Binding-site contacts:
Ligand atom O19 contacts residue LEU119 of chain 1.A at 3.7 Å.
Ligand atom C9 contacts residue LEU119 of chain 1.A at 4.0 Å (hydrophobic).
Ligand atom O19 contacts residue VAL246 of chain 1.A at 3.6 Å.
Ligand atom C32 contacts residue PRO243 of chain 1.A at 4.0 Å (hydrophobic).
Ligand atom O19 contacts residue PRO243 of chain 1.A at 3.6 Å.
Ligand atom C24 contacts residue LEU119 of chain 1.A at 3.6 Å (hydrophobic).
Ligand atom C14 contacts residue LEU119 of chain 1.A at 3.9 Å (hydrophobic).
Ligand atom C26 contacts residue LEU118 of chain 1.A at 4.0 Å (hydrophobic).
Ligand atom C17 contacts residue LEU119 of chain 1.A at 4.0 Å (hydrophobic).
Ligand atom C12 contacts residue LEU119 of chain 1.A at 3.9 Å (hydrophobic).
Ligand atom C32 contacts residue LEU118 of chain 1.A at 3.9 Å (hydrophobic).
Ligand atom C26 contacts residue ALA122 of chain 1.A at 4.2 Å (hydrophobic).
Ligand atom C26 contacts residue VAL246 of chain 1.A at 3.8 Å (hydrophobic).
Ligand atom C23 contacts residue ALA115 of chain 1.A at 3.9 Å (hydrophobic).
Ligand atom C24 contacts residue LEU118 of chain 1.A at 4.1 Å (hydrophobic).
Ligand atom C23 contacts residue VAL246 of chain 1.A at 4.2 Å (hydrophobic).
Ligand atom C26 contacts residue LEU207 of chain 1.A at 4.1 Å (hydrophobic).
Ligand atom C20 contacts residue PRO243 of chain 1.A at 3.7 Å (hydrophobic).
Ligand atom C10 contacts residue LEU119 of chain 1.A at 4.0 Å (hydrophobic).
Ligand atom C20 contacts residue LEU119 of chain 1.A at 4.1 Å (hydrophobic).
Ligand atom C28 contacts residue ILE210 of chain 1.A at 3.9 Å (hydrophobic).
Ligand atom C26 contacts residue LEU119 of chain 1.A at 4.2 Å (hydrophobic).
Ligand atom C14 contacts residue PRO243 of chain 1.A at 3.7 Å (hydrophobic).
Ligand atom C23 contacts residue LEU119 of chain 1.A at 4.0 Å (hydrophobic).
Ligand atom C30 contacts residue ALA211 of chain 1.A at 3.6 Å (hydrophobic).
Ligand atom O19 contacts residue ALA115 of chain 1.A at 4.1 Å.
Ligand atom C15 contacts residue LEU119 of chain 1.A at 3.9 Å (hydrophobic).
Ligand atom C12 contacts residue MET274 of chain 1.A at 4.0 Å (hydrophobic).
Ligand atom C15 contacts residue ALA115 of chain 1.A at 3.9 Å (hydrophobic).
Ligand atom C28 contacts residue VAL246 of chain 1.A at 3.9 Å (hydrophobic).
Ligand atom C28 contacts residue LEU207 of chain 1.A at 4.2 Å (hydrophobic).
Ligand atom C24 contacts residue VAL246 of chain 1.A at 3.8 Å (hydrophobic).
Ligand atom C23 contacts residue PRO243 of chain 1.A at 4.0 Å (hydrophobic).
Ligand atom C28 contacts residue ALA211 of chain 1.A at 4.1 Å (hydrophobic).
Ligand atom C10 contacts residue MET274 of chain 1.A at 4.2 Å (hydrophobic).
Ligand atom C20 contacts residue ALA115 of chain 1.A at 3.3 Å (hydrophobic).
Ligand atom C12 contacts residue VAL246 of chain 1.A at 4.1 Å (hydrophobic).
Ligand atom C30 contacts residue LEU118 of chain 1.A at 4.0 Å (hydrophobic).
Ligand atom C12 contacts residue PRO243 of chain 1.A at 3.9 Å (hydrophobic).
Ligand atom C23 contacts residue LEU118 of chain 1.A at 4.1 Å (hydrophobic).

This protein binds this small molecule.
Small molecule (SMILES): CNC(=O)[C@@H](N)Cc1ccc(OCc2ccccc2)cc1

Sequence of chain 1.A:
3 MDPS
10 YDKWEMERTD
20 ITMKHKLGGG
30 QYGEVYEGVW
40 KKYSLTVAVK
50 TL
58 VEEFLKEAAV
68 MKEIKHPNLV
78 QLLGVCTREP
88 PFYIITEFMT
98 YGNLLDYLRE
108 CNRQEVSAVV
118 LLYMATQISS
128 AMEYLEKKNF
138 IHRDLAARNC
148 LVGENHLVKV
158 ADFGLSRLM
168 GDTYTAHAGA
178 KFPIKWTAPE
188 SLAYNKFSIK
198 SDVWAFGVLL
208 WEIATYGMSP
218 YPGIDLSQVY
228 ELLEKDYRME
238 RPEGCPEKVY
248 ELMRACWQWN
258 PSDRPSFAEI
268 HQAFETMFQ